Binding-site contacts:
Ligand atom N2 contacts residue ASN798 of chain 1.A at 2.9 Å (h-bond).
Ligand atom C2 contacts residue ASN798 of chain 1.A at 2.5 Å.
Ligand atom C4 contacts residue ASN798 of chain 1.A at 4.2 Å.
Ligand atom C5 contacts residue SER800 of chain 1.A at 4.5 Å.
Ligand atom C1 contacts residue ASN798 of chain 1.A at 1.4 Å.
Ligand atom C3 contacts residue ASN798 of chain 1.A at 3.8 Å.
Ligand atom C5 contacts residue GLN801 of chain 1.A at 3.5 Å.
Ligand atom C7 contacts residue ASN798 of chain 1.A at 3.8 Å.
Ligand atom N2 contacts residue SER800 of chain 1.A at 4.4 Å.
Ligand atom C2 contacts residue SER800 of chain 1.A at 4.4 Å.
Ligand atom O6 contacts residue GLN801 of chain 1.A at 3.9 Å.
Ligand atom O5 contacts residue GLN801 of chain 1.A at 3.9 Å.
Ligand atom O5 contacts residue SER800 of chain 1.A at 4.3 Å.
Ligand atom C5 contacts residue ASN798 of chain 1.A at 3.7 Å.
Ligand atom C1 contacts residue SER800 of chain 1.A at 3.6 Å.
Ligand atom C6 contacts residue GLN801 of chain 1.A at 3.5 Å.
Ligand atom O5 contacts residue ASN798 of chain 1.A at 2.4 Å (h-bond).
Ligand atom O7 contacts residue ASN798 of chain 1.A at 4.3 Å.

The protein below binds the small molecule below.
Small molecule (SMILES): CC(=O)N[C@@H]1[C@@H](O)[C@H](O)[C@@H](CO)O[C@H]1O

Sequence of chain 1.A:
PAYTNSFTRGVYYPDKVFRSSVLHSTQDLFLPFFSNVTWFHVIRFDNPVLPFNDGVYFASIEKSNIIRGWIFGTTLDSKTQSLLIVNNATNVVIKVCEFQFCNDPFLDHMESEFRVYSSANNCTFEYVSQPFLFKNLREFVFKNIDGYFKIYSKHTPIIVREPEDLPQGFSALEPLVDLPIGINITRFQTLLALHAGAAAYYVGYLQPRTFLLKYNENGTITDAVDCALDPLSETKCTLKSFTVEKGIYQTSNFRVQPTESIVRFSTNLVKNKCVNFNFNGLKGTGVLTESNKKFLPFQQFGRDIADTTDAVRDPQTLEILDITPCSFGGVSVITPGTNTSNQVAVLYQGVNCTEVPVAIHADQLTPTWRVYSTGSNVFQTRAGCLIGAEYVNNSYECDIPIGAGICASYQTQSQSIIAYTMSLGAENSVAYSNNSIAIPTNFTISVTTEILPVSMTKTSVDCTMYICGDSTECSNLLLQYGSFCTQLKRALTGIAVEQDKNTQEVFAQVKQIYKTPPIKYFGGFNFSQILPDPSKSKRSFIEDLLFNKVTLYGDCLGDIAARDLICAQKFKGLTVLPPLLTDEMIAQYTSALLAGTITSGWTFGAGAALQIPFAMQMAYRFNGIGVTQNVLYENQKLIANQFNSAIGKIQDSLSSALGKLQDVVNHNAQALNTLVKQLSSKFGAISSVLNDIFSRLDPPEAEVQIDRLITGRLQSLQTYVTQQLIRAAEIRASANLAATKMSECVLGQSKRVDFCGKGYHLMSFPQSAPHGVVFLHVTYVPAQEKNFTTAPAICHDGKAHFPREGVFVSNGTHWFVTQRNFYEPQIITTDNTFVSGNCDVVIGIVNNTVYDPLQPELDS